Sequence of chain 1.A:
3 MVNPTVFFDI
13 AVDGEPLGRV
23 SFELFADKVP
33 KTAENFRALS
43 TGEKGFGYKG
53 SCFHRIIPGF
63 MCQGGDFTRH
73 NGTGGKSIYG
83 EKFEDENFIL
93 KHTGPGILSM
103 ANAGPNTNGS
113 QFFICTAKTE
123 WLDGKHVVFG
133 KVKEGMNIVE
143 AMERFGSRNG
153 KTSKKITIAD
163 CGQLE

Binding-site contacts:
Ligand atom C20 contacts residue GLN113 of chain 1.A at 3.6 Å.
Ligand atom O15 contacts residue HIS128 of chain 1.A at 3.1 Å.
Ligand atom C04 contacts residue PHE62 of chain 1.A at 3.7 Å (hydrophobic).
Ligand atom C14 contacts residue ASN104 of chain 1.A at 3.7 Å.
Ligand atom C17 contacts residue ASN104 of chain 1.A at 3.8 Å.
Ligand atom C06 contacts residue GLN65 of chain 1.A at 3.4 Å.
Ligand atom C13 contacts residue HIS128 of chain 1.A at 3.9 Å.
Ligand atom C17 contacts residue GLN65 of chain 1.A at 3.8 Å.
Ligand atom O28 contacts residue MET63 of chain 1.A at 3.5 Å.
Ligand atom C31 contacts residue ARG57 of chain 1.A at 3.4 Å.
Ligand atom N16 contacts residue ASN104 of chain 1.A at 2.9 Å (h-bond).
Ligand atom O19 contacts residue ARG57 of chain 1.A at 3.1 Å (salt-bridge).
Ligand atom C34 contacts residue ARG57 of chain 1.A at 3.7 Å.
Ligand atom O28 contacts residue ARG57 of chain 1.A at 3.1 Å (salt-bridge).
Ligand atom O19 contacts residue GLN65 of chain 1.A at 3.0 Å (h-bond).
Ligand atom O26 contacts residue ALA105 of chain 1.A at 3.5 Å.
Ligand atom N07 contacts residue GLN65 of chain 1.A at 3.2 Å (h-bond).
Ligand atom N08 contacts residue ARG57 of chain 1.A at 3.3 Å (salt-bridge).
Ligand atom C21 contacts residue GLY74 of chain 1.A at 3.6 Å.
Ligand atom C20 contacts residue GLY74 of chain 1.A at 3.5 Å.
Ligand atom C22 contacts residue ASN104 of chain 1.A at 3.8 Å.
Ligand atom C37 contacts residue ARG57 of chain 1.A at 3.5 Å.
Ligand atom O15 contacts residue ASN104 of chain 1.A at 2.9 Å (h-bond).
Ligand atom C22 contacts residue GLN113 of chain 1.A at 3.8 Å.
Ligand atom C27 contacts residue ASN104 of chain 1.A at 3.8 Å.
Ligand atom N08 contacts residue GLN65 of chain 1.A at 2.9 Å (h-bond).
Ligand atom O23 contacts residue GLY74 of chain 1.A at 3.7 Å.
Ligand atom O15 contacts residue ALA103 of chain 1.A at 3.1 Å.
Ligand atom C21 contacts residue GLN113 of chain 1.A at 3.7 Å.
Ligand atom C18 contacts residue ASN104 of chain 1.A at 3.7 Å.
Ligand atom C06 contacts residue PHE115 of chain 1.A at 3.4 Å (hydrophobic).
Ligand atom C13 contacts residue ALA103 of chain 1.A at 3.9 Å (hydrophobic).
Ligand atom C33 contacts residue ARG57 of chain 1.A at 3.5 Å.
Ligand atom C13 contacts residue ASN104 of chain 1.A at 3.9 Å.
Ligand atom N11 contacts residue PHE62 of chain 1.A at 3.8 Å.
Ligand atom C22 contacts residue ALA103 of chain 1.A at 3.7 Å (hydrophobic).
Ligand atom C32 contacts residue ARG57 of chain 1.A at 3.5 Å.
Ligand atom C01 contacts residue ARG57 of chain 1.A at 3.6 Å.
Ligand atom C05 contacts residue PHE115 of chain 1.A at 3.6 Å (hydrophobic).
Ligand atom C04 contacts residue MET63 of chain 1.A at 3.9 Å (hydrophobic).

A protein and the small-molecule ligand that binds it are described below.
Small molecule (SMILES): CC(C)[C@@H]1OC(=O)C(C)(C)/C=C/c2ccc3ccc(nc3c2)[C@@H](C)NC(=O)[C@@H]2CCCN(N2)C(=O)[C@H](C)NC1=O